This small molecule binds to this protein.
Small molecule (SMILES): Nc1cccc(CCc2cccc(OCc3ccc4ccc(N)nc4c3)c2)n1

Sequence of chain 1.A:
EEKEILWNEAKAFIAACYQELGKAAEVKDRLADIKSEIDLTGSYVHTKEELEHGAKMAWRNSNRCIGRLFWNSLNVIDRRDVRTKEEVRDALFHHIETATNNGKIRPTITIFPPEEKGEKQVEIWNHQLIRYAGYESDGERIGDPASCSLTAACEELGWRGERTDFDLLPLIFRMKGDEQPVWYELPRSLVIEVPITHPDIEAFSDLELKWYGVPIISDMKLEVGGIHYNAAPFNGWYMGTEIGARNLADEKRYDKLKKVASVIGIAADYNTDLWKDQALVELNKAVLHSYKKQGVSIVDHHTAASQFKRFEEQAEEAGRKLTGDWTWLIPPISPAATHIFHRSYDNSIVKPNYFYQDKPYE

Sequence of chain 2.A:
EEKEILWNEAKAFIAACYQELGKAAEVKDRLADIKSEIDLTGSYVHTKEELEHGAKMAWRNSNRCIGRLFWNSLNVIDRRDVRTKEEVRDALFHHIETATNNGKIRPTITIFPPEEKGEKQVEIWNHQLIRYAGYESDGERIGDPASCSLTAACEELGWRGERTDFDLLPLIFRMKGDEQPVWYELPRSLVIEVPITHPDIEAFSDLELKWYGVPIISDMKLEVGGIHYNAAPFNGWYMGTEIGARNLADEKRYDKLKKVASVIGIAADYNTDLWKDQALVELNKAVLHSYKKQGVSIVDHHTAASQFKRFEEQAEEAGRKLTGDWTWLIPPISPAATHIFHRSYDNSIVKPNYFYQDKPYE

Binding-site contacts:
Ligand atom C25 contacts residue GLU243 of chain 1.A at 3.5 Å.
Ligand atom N23 contacts residue TRP238 of chain 1.A at 2.9 Å (h-bond).
Ligand atom C04 contacts residue THR328 of chain 1.A at 3.2 Å.
Ligand atom C05 contacts residue HEM1 of chain 1.B at 3.8 Å.
Ligand atom C02 contacts residue POL1 of chain 2.H at 3.9 Å.
Ligand atom N24 contacts residue GLU243 of chain 1.A at 2.7 Å (salt-bridge).
Ligand atom C22 contacts residue GLU243 of chain 1.A at 3.6 Å.
Ligand atom C17 contacts residue ILE218 of chain 1.A at 3.8 Å (hydrophobic).
Ligand atom C19 contacts residue HEM1 of chain 1.B at 3.5 Å.
Ligand atom N01 contacts residue POL1 of chain 2.H at 3.6 Å (h-bond).
Ligand atom C18 contacts residue ILE218 of chain 1.A at 3.7 Å (hydrophobic).
Ligand atom N23 contacts residue TYR239 of chain 1.A at 3.7 Å.
Ligand atom O14 contacts residue HEM1 of chain 1.B at 3.8 Å.
Ligand atom C02 contacts residue PHE342 of chain 2.A at 3.4 Å (hydrophobic).
Ligand atom C08 contacts residue ARG247 of chain 1.A at 3.5 Å.
Ligand atom C07 contacts residue HEM1 of chain 1.B at 3.8 Å.
Ligand atom C08 contacts residue POL1 of chain 2.H at 3.4 Å.
Ligand atom C25 contacts residue HEM1 of chain 1.B at 3.6 Å.
Ligand atom C03 contacts residue PHE342 of chain 2.A at 3.5 Å (hydrophobic).
Ligand atom N01 contacts residue PHE342 of chain 2.A at 2.9 Å (h-bond).
Ligand atom C27 contacts residue HEM1 of chain 1.B at 3.2 Å.
Ligand atom C04 contacts residue PHE342 of chain 2.A at 3.8 Å (hydrophobic).
Ligand atom C10 contacts residue POL1 of chain 2.H at 3.8 Å.
Ligand atom C22 contacts residue HEM1 of chain 1.B at 3.6 Å.
Ligand atom C06 contacts residue TRP329 of chain 1.A at 3.8 Å (hydrophobic).
Ligand atom C13 contacts residue TRP329 of chain 1.A at 3.9 Å (hydrophobic).
Ligand atom C18 contacts residue HEM1 of chain 1.B at 3.4 Å.
Ligand atom N28 contacts residue POL1 of chain 2.H at 3.1 Å.
Ligand atom C18 contacts residue PHE235 of chain 1.A at 3.9 Å (hydrophobic).
Ligand atom N23 contacts residue HEM1 of chain 1.B at 3.6 Å.
Ligand atom C26 contacts residue GLU243 of chain 1.A at 3.5 Å.
Ligand atom C21 contacts residue HEM1 of chain 1.B at 3.1 Å.
Ligand atom C08 contacts residue HEM1 of chain 1.B at 3.7 Å.
Ligand atom C17 contacts residue HEM1 of chain 1.B at 3.3 Å.
Ligand atom N23 contacts residue GLU243 of chain 1.A at 2.8 Å (salt-bridge).
Ligand atom C07 contacts residue TRP329 of chain 1.A at 3.4 Å (hydrophobic).
Ligand atom C05 contacts residue TRP329 of chain 1.A at 3.5 Å (hydrophobic).
Ligand atom C27 contacts residue TRP329 of chain 1.A at 3.5 Å (hydrophobic).
Ligand atom N24 contacts residue HEM1 of chain 1.B at 3.7 Å.
Ligand atom C20 contacts residue HEM1 of chain 1.B at 3.2 Å.